The protein below binds the small molecule below.
Small molecule (SMILES): CC(=O)N[C@H]1[C@H]([C@H](O)[C@H](O)CO)O[C@@](O)(C(=O)O)C[C@@H]1O

Binding-site contacts:
Ligand atom C9 contacts residue HIS177 of chain 1.C at 4.0 Å.
Ligand atom O9 contacts residue SER222 of chain 1.C at 3.4 Å (h-bond).
Ligand atom C10 contacts residue TRP147 of chain 1.C at 4.3 Å (hydrophobic).
Ligand atom C8 contacts residue TYR92 of chain 1.C at 4.0 Å (hydrophobic).
Ligand atom C11 contacts residue GLY129 of chain 1.C at 3.9 Å.
Ligand atom O9 contacts residue GLU184 of chain 1.C at 2.6 Å (salt-bridge).
Ligand atom C11 contacts residue THR149 of chain 1.C at 4.0 Å.
Ligand atom O1B contacts residue SER130 of chain 1.C at 3.4 Å.
Ligand atom C9 contacts residue GLU184 of chain 1.C at 3.1 Å.
Ligand atom C6 contacts residue GLY129 of chain 1.C at 4.0 Å.
Ligand atom O8 contacts residue SER130 of chain 1.C at 4.3 Å.
Ligand atom N5 contacts residue TRP147 of chain 1.C at 4.3 Å.
Ligand atom O1B contacts residue ASN131 of chain 1.C at 2.8 Å (h-bond).
Ligand atom C1 contacts residue SER130 of chain 1.C at 3.7 Å.
Ligand atom O8 contacts residue TYR92 of chain 1.C at 3.3 Å (h-bond).
Ligand atom C11 contacts residue TRP147 of chain 1.C at 3.9 Å (hydrophobic).
Ligand atom C6 contacts residue TRP147 of chain 1.C at 4.4 Å (hydrophobic).
Ligand atom C9 contacts residue TRP147 of chain 1.C at 4.1 Å (hydrophobic).
Ligand atom O8 contacts residue TRP147 of chain 1.C at 3.9 Å.
Ligand atom C9 contacts residue LEU188 of chain 1.C at 4.0 Å (hydrophobic).
Ligand atom O4 contacts residue GLY129 of chain 1.C at 3.7 Å.
Ligand atom O9 contacts residue TYR92 of chain 1.C at 2.8 Å (h-bond).
Ligand atom C11 contacts residue GLY128 of chain 1.C at 3.6 Å.
Ligand atom C10 contacts residue GLY129 of chain 1.C at 3.9 Å.
Ligand atom O1A contacts residue ASN131 of chain 1.C at 3.9 Å.
Ligand atom O10 contacts residue THR149 of chain 1.C at 4.3 Å.
Ligand atom C7 contacts residue TRP147 of chain 1.C at 3.8 Å (hydrophobic).
Ligand atom C10 contacts residue LEU188 of chain 1.C at 4.4 Å (hydrophobic).
Ligand atom O1A contacts residue SER130 of chain 1.C at 2.9 Å (h-bond).
Ligand atom O7 contacts residue LEU188 of chain 1.C at 3.6 Å.
Ligand atom N5 contacts residue GLY129 of chain 1.C at 2.9 Å (h-bond).
Ligand atom O10 contacts residue LEU188 of chain 1.C at 3.2 Å.
Ligand atom O9 contacts residue HIS177 of chain 1.C at 3.9 Å.
Ligand atom C8 contacts residue TRP147 of chain 1.C at 4.1 Å (hydrophobic).
Ligand atom C5 contacts residue GLY129 of chain 1.C at 3.6 Å.
Ligand atom C1 contacts residue ASN131 of chain 1.C at 3.7 Å.
Ligand atom C4 contacts residue GLY129 of chain 1.C at 3.3 Å.
Ligand atom C9 contacts residue TYR92 of chain 1.C at 3.5 Å (hydrophobic).

Sequence of chain 1.C:
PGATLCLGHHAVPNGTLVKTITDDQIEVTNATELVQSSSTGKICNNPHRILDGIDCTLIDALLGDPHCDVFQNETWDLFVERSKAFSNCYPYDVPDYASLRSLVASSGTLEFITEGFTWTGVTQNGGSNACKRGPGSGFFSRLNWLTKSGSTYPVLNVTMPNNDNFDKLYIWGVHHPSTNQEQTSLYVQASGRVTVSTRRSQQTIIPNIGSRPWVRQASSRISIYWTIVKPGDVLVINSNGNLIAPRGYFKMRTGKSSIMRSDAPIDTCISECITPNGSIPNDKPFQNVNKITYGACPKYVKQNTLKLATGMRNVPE